Binding-site contacts:
Ligand atom CD contacts residue ARG60 of chain 1.B at 3.5 Å.
Ligand atom CD contacts residue ASP58 of chain 1.B at 3.5 Å.
Ligand atom OD1 contacts residue TYR54 of chain 1.B at 3.4 Å (h-bond).
Ligand atom CG contacts residue ARG100 of chain 1.B at 3.4 Å.
Ligand atom CA contacts residue HIS92 of chain 1.A at 3.2 Å.
Ligand atom CE2 contacts residue PRO103 of chain 1.B at 3.7 Å (hydrophobic).
Ligand atom C contacts residue HIS92 of chain 1.A at 3.4 Å.
Ligand atom NZ contacts residue ASP58 of chain 1.B at 2.3 Å (salt-bridge).
Ligand atom CH2 contacts residue GLY33 of chain 1.B at 3.5 Å.
Ligand atom O contacts residue TYR94 of chain 1.A at 3.2 Å.
Ligand atom OD1 contacts residue ARG100 of chain 1.B at 3.2 Å (salt-bridge).
Ligand atom CD contacts residue TYR54 of chain 1.B at 3.4 Å (hydrophobic).
Ligand atom CD1 contacts residue ARG100 of chain 1.B at 3.8 Å.
Ligand atom CD1 contacts residue VAL116 of chain 1.B at 3.1 Å (hydrophobic).
Ligand atom OD1 contacts residue TYR94 of chain 1.A at 3.2 Å (h-bond).
Ligand atom CG contacts residue LEU91 of chain 1.A at 3.0 Å (hydrophobic).
Ligand atom O contacts residue TYR94 of chain 1.A at 3.0 Å (h-bond).
Ligand atom O contacts residue PHE93 of chain 1.A at 3.6 Å.
Ligand atom OE1 contacts residue ARG60 of chain 1.B at 2.7 Å (salt-bridge).
Ligand atom CD2 contacts residue PHE93 of chain 1.A at 3.6 Å (hydrophobic).
Ligand atom CE contacts residue ASP58 of chain 1.B at 3.0 Å.
Ligand atom CE3 contacts residue PRO103 of chain 1.B at 3.6 Å (hydrophobic).
Ligand atom CZ2 contacts residue PRO103 of chain 1.B at 3.5 Å (hydrophobic).
Ligand atom OE1 contacts residue TYR94 of chain 1.A at 3.7 Å.
Ligand atom CZ3 contacts residue PRO103 of chain 1.B at 3.7 Å (hydrophobic).
Ligand atom N contacts residue TYR94 of chain 1.A at 3.4 Å (h-bond).
Ligand atom C contacts residue TYR94 of chain 1.A at 3.8 Å (hydrophobic).
Ligand atom CZ2 contacts residue GLY33 of chain 1.B at 3.3 Å.
Ligand atom CB contacts residue HIS92 of chain 1.A at 3.1 Å.
Ligand atom OE2 contacts residue ARG60 of chain 1.B at 3.7 Å.
Ligand atom CA contacts residue HIS92 of chain 1.A at 3.5 Å.
Ligand atom CA contacts residue TYR94 of chain 1.A at 3.6 Å (hydrophobic).
Ligand atom CH2 contacts residue PRO103 of chain 1.B at 3.5 Å (hydrophobic).
Ligand atom OD2 contacts residue LEU91 of chain 1.A at 3.0 Å (h-bond).
Ligand atom OD1 contacts residue HIS96 of chain 1.A at 2.6 Å (h-bond).
Ligand atom CB contacts residue TYR94 of chain 1.A at 3.0 Å (hydrophobic).
Ligand atom CG contacts residue HIS96 of chain 1.A at 3.4 Å.
Ligand atom OD2 contacts residue ARG100 of chain 1.B at 2.7 Å (salt-bridge).
Ligand atom N contacts residue HIS92 of chain 1.A at 2.4 Å (h-bond).
Ligand atom CB contacts residue LEU91 of chain 1.A at 2.8 Å (hydrophobic).

A small-molecule ligand and the protein it binds are described below.
Small molecule (SMILES): CC(C)C[C@H](NC(=O)[C@@H](N)CCC(=O)O)C(=O)N[C@@H](CC(=O)O)C(=O)N[C@@H](CCCCN)C(=O)N[C@@H](CC1=c2ccccc2=NC1)C(=O)N[C@@H](C)C=O

Sequence of chain 1.A:
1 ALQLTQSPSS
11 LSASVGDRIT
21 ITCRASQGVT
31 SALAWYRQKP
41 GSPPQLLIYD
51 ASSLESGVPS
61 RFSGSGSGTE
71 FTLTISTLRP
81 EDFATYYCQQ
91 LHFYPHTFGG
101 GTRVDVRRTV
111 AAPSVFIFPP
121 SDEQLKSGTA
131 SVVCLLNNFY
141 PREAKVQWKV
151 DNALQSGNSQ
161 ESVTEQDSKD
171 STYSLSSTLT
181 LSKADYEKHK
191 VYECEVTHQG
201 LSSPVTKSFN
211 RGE

Sequence of chain 1.B:
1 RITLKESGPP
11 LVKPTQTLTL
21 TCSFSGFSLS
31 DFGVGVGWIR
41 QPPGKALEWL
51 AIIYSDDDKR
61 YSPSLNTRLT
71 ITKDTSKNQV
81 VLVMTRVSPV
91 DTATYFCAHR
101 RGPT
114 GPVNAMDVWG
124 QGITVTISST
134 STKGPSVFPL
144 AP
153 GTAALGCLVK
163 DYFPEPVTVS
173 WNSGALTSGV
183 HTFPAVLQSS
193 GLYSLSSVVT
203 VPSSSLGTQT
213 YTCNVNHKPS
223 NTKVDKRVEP